Sequence of chain 1.B:
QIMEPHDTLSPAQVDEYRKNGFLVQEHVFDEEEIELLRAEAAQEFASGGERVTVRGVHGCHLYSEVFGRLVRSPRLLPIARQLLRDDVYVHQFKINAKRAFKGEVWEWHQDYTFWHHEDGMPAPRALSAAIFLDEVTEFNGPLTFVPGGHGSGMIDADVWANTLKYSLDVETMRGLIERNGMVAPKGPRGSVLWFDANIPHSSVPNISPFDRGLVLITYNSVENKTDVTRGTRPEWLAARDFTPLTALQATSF

The protein below binds the small molecule below.
Small molecule (SMILES): O=C(O)CCC(=O)C(=O)O

Binding-site contacts:
Ligand atom C1 contacts residue FE1 of chain 1.F at 2.9 Å.
Ligand atom C1 contacts residue LYS101 of chain 1.B at 3.4 Å.
Ligand atom O3 contacts residue LEU150 of chain 1.B at 3.3 Å.
Ligand atom O2 contacts residue THR174 of chain 1.B at 2.8 Å (h-bond).
Ligand atom C2 contacts residue HIS116 of chain 1.B at 3.9 Å.
Ligand atom C5 contacts residue LEU150 of chain 1.B at 3.5 Å (hydrophobic).
Ligand atom O1 contacts residue HIS116 of chain 1.B at 3.3 Å (h-bond).
Ligand atom O4 contacts residue TRP113 of chain 1.B at 3.9 Å.
Ligand atom O5 contacts residue HIS116 of chain 1.B at 3.2 Å (h-bond).
Ligand atom O3 contacts residue ARG227 of chain 1.B at 2.9 Å (salt-bridge).
Ligand atom C5 contacts residue ASN103 of chain 1.B at 3.5 Å.
Ligand atom O1 contacts residue HIS216 of chain 1.B at 4.0 Å.
Ligand atom O4 contacts residue LEU229 of chain 1.B at 4.1 Å.
Ligand atom O4 contacts residue ARG227 of chain 1.B at 2.8 Å (salt-bridge).
Ligand atom C4 contacts residue LEU150 of chain 1.B at 3.6 Å (hydrophobic).
Ligand atom O1 contacts residue LYS101 of chain 1.B at 3.5 Å.
Ligand atom C3 contacts residue ASN103 of chain 1.B at 3.3 Å.
Ligand atom C1 contacts residue HIS116 of chain 1.B at 3.9 Å.
Ligand atom C2 contacts residue HIS216 of chain 1.B at 3.9 Å.
Ligand atom O2 contacts residue ASN103 of chain 1.B at 3.3 Å (h-bond).
Ligand atom O3 contacts residue LYS105 of chain 1.B at 3.9 Å.
Ligand atom O4 contacts residue ASN103 of chain 1.B at 2.8 Å (h-bond).
Ligand atom O1 contacts residue ASP118 of chain 1.B at 3.2 Å (salt-bridge).
Ligand atom O3 contacts residue TRP113 of chain 1.B at 3.2 Å.
Ligand atom C5 contacts residue TRP113 of chain 1.B at 3.5 Å (hydrophobic).
Ligand atom O2 contacts residue FE1 of chain 1.F at 4.0 Å.
Ligand atom C1 contacts residue THR174 of chain 1.B at 3.2 Å.
Ligand atom C5 contacts residue SER218 of chain 1.B at 3.9 Å.
Ligand atom C2 contacts residue FE1 of chain 1.F at 2.9 Å.
Ligand atom C5 contacts residue ARG227 of chain 1.B at 3.5 Å.
Ligand atom O1 contacts residue THR174 of chain 1.B at 3.0 Å (h-bond).
Ligand atom O3 contacts residue SER218 of chain 1.B at 2.8 Å (h-bond).
Ligand atom O1 contacts residue FE1 of chain 1.F at 2.1 Å.
Ligand atom C4 contacts residue TRP113 of chain 1.B at 3.6 Å (hydrophobic).
Ligand atom C4 contacts residue ASN103 of chain 1.B at 3.5 Å.
Ligand atom O5 contacts residue FE1 of chain 1.F at 2.1 Å.
Ligand atom O5 contacts residue HIS216 of chain 1.B at 2.7 Å (h-bond).
Ligand atom C3 contacts residue LEU150 of chain 1.B at 3.9 Å (hydrophobic).
Ligand atom C1 contacts residue ASN103 of chain 1.B at 4.2 Å.
Ligand atom O2 contacts residue LYS101 of chain 1.B at 2.9 Å.